Sequence of chain 2.A:
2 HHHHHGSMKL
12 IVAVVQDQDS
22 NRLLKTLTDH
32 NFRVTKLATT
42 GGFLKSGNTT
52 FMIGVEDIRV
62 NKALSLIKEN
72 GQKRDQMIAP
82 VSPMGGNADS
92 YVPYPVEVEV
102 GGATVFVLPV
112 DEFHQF

Sequence of chain 1.A:
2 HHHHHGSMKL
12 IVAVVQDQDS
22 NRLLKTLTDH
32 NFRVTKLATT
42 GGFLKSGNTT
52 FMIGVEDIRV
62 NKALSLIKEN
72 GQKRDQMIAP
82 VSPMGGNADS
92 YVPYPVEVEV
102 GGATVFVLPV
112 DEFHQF

This small molecule binds to this protein.
Small molecule (SMILES): Nc1ncnc2c1ncn2[C@@H]1O[C@@H]2CO[P](=O)(O)O[C@H]3[C@@H](O)[C@H](n4cnc5c(N)ncnc54)O[C@@H]3CO[P](=O)(O)O[C@H]2[C@H]1O

Binding-site contacts:
Ligand atom C5 contacts residue ARG34 of chain 2.A at 3.5 Å.
Ligand atom O1P1 contacts residue GLY43 of chain 1.A at 3.1 Å (h-bond).
Ligand atom C6 contacts residue ARG34 of chain 2.A at 3.4 Å.
Ligand atom O2' contacts residue THR36 of chain 2.A at 2.8 Å (h-bond).
Ligand atom C2' contacts residue THR36 of chain 2.A at 3.2 Å.
Ligand atom N61 contacts residue PHE33 of chain 2.A at 3.1 Å (h-bond).
Ligand atom N1 contacts residue ARG34 of chain 2.A at 3.3 Å (salt-bridge).
Ligand atom N6 contacts residue GLY55 of chain 2.A at 3.0 Å (h-bond).
Ligand atom O4'1 contacts residue PHE44 of chain 1.A at 3.4 Å.
Ligand atom N31 contacts residue PHE44 of chain 1.A at 3.5 Å.
Ligand atom O2' contacts residue VAL35 of chain 2.A at 3.5 Å (h-bond).
Ligand atom O2' contacts residue ASN49 of chain 1.A at 3.0 Å (h-bond).
Ligand atom O4' contacts residue VAL15 of chain 1.A at 3.6 Å.
Ligand atom N3 contacts residue THR36 of chain 2.A at 2.9 Å (h-bond).
Ligand atom O1P1 contacts residue VAL35 of chain 2.A at 3.5 Å (h-bond).
Ligand atom C8 contacts residue THR105 of chain 1.A at 3.4 Å.
Ligand atom O1P1 contacts residue PHE44 of chain 1.A at 2.9 Å (h-bond).
Ligand atom O2' contacts residue GLY42 of chain 1.A at 3.5 Å.
Ligand atom C1' contacts residue THR36 of chain 2.A at 3.2 Å.
Ligand atom O2P1 contacts residue GLY42 of chain 1.A at 3.4 Å.
Ligand atom C51 contacts residue PHE44 of chain 1.A at 3.5 Å (hydrophobic).
Ligand atom O2'1 contacts residue GLU100 of chain 1.A at 2.7 Å (salt-bridge).
Ligand atom C51 contacts residue ARG34 of chain 2.A at 3.5 Å.
Ligand atom O3'1 contacts residue GLU100 of chain 1.A at 3.4 Å (salt-bridge).
Ligand atom O2P1 contacts residue LEU45 of chain 1.A at 3.0 Å (h-bond).
Ligand atom C41 contacts residue PHE44 of chain 1.A at 3.5 Å (hydrophobic).
Ligand atom C2' contacts residue VAL35 of chain 2.A at 3.4 Å (hydrophobic).
Ligand atom O2P1 contacts residue PHE44 of chain 1.A at 3.5 Å (h-bond).
Ligand atom N71 contacts residue ARG34 of chain 2.A at 3.2 Å.
Ligand atom C2 contacts residue MET53 of chain 2.A at 3.2 Å (hydrophobic).
Ligand atom N71 contacts residue PHE44 of chain 1.A at 3.5 Å.
Ligand atom O4'1 contacts residue VAL99 of chain 1.A at 3.5 Å.
Ligand atom N91 contacts residue PHE44 of chain 1.A at 3.5 Å.
Ligand atom N11 contacts residue ASN32 of chain 2.A at 3.5 Å (h-bond).
Ligand atom C81 contacts residue PHE44 of chain 1.A at 3.4 Å (hydrophobic).
Ligand atom O2P contacts residue GLY102 of chain 1.A at 2.8 Å (h-bond).
Ligand atom N6 contacts residue ARG34 of chain 2.A at 3.5 Å.
Ligand atom N61 contacts residue THR29 of chain 2.A at 3.3 Å (h-bond).
Ligand atom C2 contacts residue ARG34 of chain 2.A at 3.5 Å.
Ligand atom N1 contacts residue GLY55 of chain 2.A at 2.9 Å (h-bond).